Sequence of chain 1.C:
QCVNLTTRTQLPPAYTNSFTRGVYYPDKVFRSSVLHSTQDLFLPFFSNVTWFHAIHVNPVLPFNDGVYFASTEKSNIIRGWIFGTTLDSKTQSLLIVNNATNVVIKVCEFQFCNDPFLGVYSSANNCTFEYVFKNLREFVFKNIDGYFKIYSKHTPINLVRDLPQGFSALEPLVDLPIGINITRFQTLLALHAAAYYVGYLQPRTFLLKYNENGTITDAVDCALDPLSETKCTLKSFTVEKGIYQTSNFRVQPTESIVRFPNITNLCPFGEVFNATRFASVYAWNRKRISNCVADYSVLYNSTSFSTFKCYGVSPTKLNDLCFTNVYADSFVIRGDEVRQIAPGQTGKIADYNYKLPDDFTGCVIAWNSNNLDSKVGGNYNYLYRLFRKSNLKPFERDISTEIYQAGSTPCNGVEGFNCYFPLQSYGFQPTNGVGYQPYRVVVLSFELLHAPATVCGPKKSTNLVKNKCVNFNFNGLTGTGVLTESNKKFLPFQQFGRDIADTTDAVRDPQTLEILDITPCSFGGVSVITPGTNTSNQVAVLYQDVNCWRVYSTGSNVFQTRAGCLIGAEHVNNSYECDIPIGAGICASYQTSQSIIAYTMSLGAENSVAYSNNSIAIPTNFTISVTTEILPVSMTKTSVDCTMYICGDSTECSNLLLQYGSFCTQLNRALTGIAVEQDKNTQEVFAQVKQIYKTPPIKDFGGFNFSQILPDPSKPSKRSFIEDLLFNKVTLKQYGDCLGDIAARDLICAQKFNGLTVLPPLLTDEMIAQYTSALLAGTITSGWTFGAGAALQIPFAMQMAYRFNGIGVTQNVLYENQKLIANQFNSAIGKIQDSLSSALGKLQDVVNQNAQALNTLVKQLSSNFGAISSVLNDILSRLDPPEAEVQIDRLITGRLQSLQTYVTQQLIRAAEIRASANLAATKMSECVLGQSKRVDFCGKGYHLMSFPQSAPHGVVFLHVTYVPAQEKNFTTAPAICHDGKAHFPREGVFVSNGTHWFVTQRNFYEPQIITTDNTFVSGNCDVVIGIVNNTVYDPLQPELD

A small-molecule ligand and the protein it binds are described below.
Small molecule (SMILES): CC(=O)N[C@H]1[C@H](O[C@H]2[C@H](O)[C@@H](NC(C)=O)CO[C@@H]2CO)O[C@H](CO)[C@@H](O)[C@@H]1O

Binding-site contacts:
Ligand atom C1 contacts residue SER803 of chain 1.C at 3.5 Å.
Ligand atom C6 contacts residue SER803 of chain 1.C at 3.8 Å.
Ligand atom N2 contacts residue ASN801 of chain 1.C at 3.0 Å (h-bond).
Ligand atom C3 contacts residue ASN801 of chain 1.C at 3.8 Å.
Ligand atom O7 contacts residue ASN801 of chain 1.C at 3.6 Å.
Ligand atom C2 contacts residue ASN801 of chain 1.C at 2.5 Å.
Ligand atom C4 contacts residue ASN801 of chain 1.C at 4.2 Å.
Ligand atom O6 contacts residue GLN804 of chain 1.C at 4.4 Å.
Ligand atom C5 contacts residue SER803 of chain 1.C at 3.4 Å.
Ligand atom C5 contacts residue ASN801 of chain 1.C at 3.6 Å.
Ligand atom O5 contacts residue SER803 of chain 1.C at 3.2 Å (h-bond).
Ligand atom C6 contacts residue GLN804 of chain 1.C at 3.9 Å.
Ligand atom C7 contacts residue ASN801 of chain 1.C at 3.6 Å.
Ligand atom O5 contacts residue ASN801 of chain 1.C at 2.3 Å (h-bond).
Ligand atom C1 contacts residue ASN801 of chain 1.C at 1.4 Å.